Sequence of chain 1.GA:
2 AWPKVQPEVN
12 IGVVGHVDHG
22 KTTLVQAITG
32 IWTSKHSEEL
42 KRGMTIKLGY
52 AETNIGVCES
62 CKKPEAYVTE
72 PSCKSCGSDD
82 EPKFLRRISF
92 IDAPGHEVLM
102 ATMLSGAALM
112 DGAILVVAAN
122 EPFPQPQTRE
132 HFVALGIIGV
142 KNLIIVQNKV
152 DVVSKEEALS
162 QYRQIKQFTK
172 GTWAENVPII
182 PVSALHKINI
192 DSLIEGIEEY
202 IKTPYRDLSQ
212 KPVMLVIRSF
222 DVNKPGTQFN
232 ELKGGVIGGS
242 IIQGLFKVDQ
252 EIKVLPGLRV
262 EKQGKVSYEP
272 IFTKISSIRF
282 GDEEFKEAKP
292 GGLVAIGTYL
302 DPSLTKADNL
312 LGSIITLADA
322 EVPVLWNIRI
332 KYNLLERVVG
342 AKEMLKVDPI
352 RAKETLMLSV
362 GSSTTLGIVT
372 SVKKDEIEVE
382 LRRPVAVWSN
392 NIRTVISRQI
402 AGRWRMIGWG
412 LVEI

The protein below binds the small molecule below.
Small molecule (SMILES): CSCC[C@H](N)C(=O)O

Binding-site contacts:
Ligand atom CG contacts residue TYR51 of chain 1.GA at 3.7 Å (hydrophobic).
Ligand atom N contacts residue ALA296 of chain 1.GA at 3.1 Å.
Ligand atom O contacts residue GLY282 of chain 1.GA at 3.7 Å.
Ligand atom CA contacts residue GLY282 of chain 1.GA at 4.1 Å.
Ligand atom CB contacts residue ALA296 of chain 1.GA at 4.2 Å (hydrophobic).
Ligand atom CB contacts residue GLY282 of chain 1.GA at 4.2 Å.
Ligand atom CB contacts residue TYR51 of chain 1.GA at 4.1 Å (hydrophobic).
Ligand atom CB contacts residue LEU294 of chain 1.GA at 3.6 Å (hydrophobic).
Ligand atom N contacts residue ARG280 of chain 1.GA at 3.2 Å (salt-bridge).
Ligand atom CG contacts residue LEU294 of chain 1.GA at 3.6 Å (hydrophobic).
Ligand atom N contacts residue GLY282 of chain 1.GA at 3.4 Å (h-bond).
Ligand atom CA contacts residue ALA296 of chain 1.GA at 3.5 Å (hydrophobic).
Ligand atom CB contacts residue ARG280 of chain 1.GA at 4.4 Å.
Ligand atom CE contacts residue TYR51 of chain 1.GA at 3.5 Å (hydrophobic).
Ligand atom CA contacts residue ARG280 of chain 1.GA at 4.3 Å.
Ligand atom C contacts residue GLY282 of chain 1.GA at 4.2 Å.
Ligand atom N contacts residue PHE281 of chain 1.GA at 4.0 Å.